Binding-site contacts:
Ligand atom C4 contacts residue VAL191 of chain 1.A at 3.8 Å (hydrophobic).
Ligand atom C5 contacts residue GLN174 of chain 1.A at 3.5 Å.
Ligand atom C2 contacts residue GLY196 of chain 1.A at 3.9 Å.
Ligand atom N1 contacts residue GLY204 of chain 1.A at 3.4 Å.
Ligand atom C4 contacts residue GLY194 of chain 1.A at 4.2 Å.
Ligand atom S1 contacts residue SER192 of chain 1.A at 3.9 Å.
Ligand atom N1 contacts residue SER172 of chain 1.A at 2.9 Å (h-bond).
Ligand atom C5 contacts residue SO41 of chain 1.B at 3.5 Å.
Ligand atom C2 contacts residue CYS173 of chain 1.A at 4.3 Å (hydrophobic).
Ligand atom C3 contacts residue CYS197 of chain 1.A at 4.1 Å (hydrophobic).
Ligand atom C2 contacts residue ASP171 of chain 1.A at 3.6 Å.
Ligand atom C2 contacts residue GLY194 of chain 1.A at 3.9 Å.
Ligand atom C3 contacts residue CYS173 of chain 1.A at 4.0 Å (hydrophobic).
Ligand atom C2 contacts residue TRP193 of chain 1.A at 3.9 Å (hydrophobic).
Ligand atom N1 contacts residue ASP171 of chain 1.A at 2.8 Å (salt-bridge).
Ligand atom C1 contacts residue GLY196 of chain 1.A at 4.2 Å.
Ligand atom N2 contacts residue GLY196 of chain 1.A at 2.7 Å (h-bond).
Ligand atom C3 contacts residue GLY196 of chain 1.A at 3.7 Å.
Ligand atom N2 contacts residue SER172 of chain 1.A at 3.4 Å (h-bond).
Ligand atom S1 contacts residue SO41 of chain 1.B at 3.7 Å.
Ligand atom C4 contacts residue CYS173 of chain 1.A at 4.2 Å (hydrophobic).
Ligand atom C1 contacts residue SER172 of chain 1.A at 3.7 Å.
Ligand atom S1 contacts residue TRP193 of chain 1.A at 4.1 Å.
Ligand atom C1 contacts residue TRP193 of chain 1.A at 3.8 Å (hydrophobic).
Ligand atom C3 contacts residue TRP193 of chain 1.A at 4.3 Å (hydrophobic).
Ligand atom N2 contacts residue CYS197 of chain 1.A at 3.7 Å.
Ligand atom S1 contacts residue CYS173 of chain 1.A at 3.8 Å.
Ligand atom C3 contacts residue GLN174 of chain 1.A at 3.7 Å.
Ligand atom C4 contacts residue SER172 of chain 1.A at 3.7 Å.
Ligand atom C5 contacts residue CYS173 of chain 1.A at 3.8 Å (hydrophobic).
Ligand atom C3 contacts residue GLY194 of chain 1.A at 3.9 Å.
Ligand atom C1 contacts residue CYS173 of chain 1.A at 4.0 Å (hydrophobic).
Ligand atom C2 contacts residue SER172 of chain 1.A at 3.2 Å.
Ligand atom S1 contacts residue VAL191 of chain 1.A at 4.0 Å.
Ligand atom N2 contacts residue ASP171 of chain 1.A at 3.0 Å (salt-bridge).
Ligand atom C4 contacts residue TRP193 of chain 1.A at 3.8 Å (hydrophobic).
Ligand atom C1 contacts residue GLY194 of chain 1.A at 3.8 Å.
Ligand atom N2 contacts residue GLY194 of chain 1.A at 3.6 Å.
Ligand atom N1 contacts residue TRP193 of chain 1.A at 3.9 Å.
Ligand atom S1 contacts residue SER177 of chain 1.A at 3.2 Å (h-bond).

This protein binds this small molecule.
Small molecule (SMILES): NC(=[NH2+])c1ccsc1

Sequence of chain 1.A:
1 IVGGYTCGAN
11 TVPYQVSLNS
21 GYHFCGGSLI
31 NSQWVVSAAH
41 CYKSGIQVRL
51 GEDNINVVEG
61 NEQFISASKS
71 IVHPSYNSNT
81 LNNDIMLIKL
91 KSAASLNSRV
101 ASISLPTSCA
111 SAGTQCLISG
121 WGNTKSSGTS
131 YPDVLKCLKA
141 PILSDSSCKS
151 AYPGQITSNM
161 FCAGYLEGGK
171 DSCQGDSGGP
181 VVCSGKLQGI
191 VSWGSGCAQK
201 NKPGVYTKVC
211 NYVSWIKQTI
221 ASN